A protein and the small-molecule ligand that binds it are described below.
Small molecule (SMILES): O=c1ccn([C@@H]2O[C@H](CO[P](=O)(O)O[C@H]3[C@@H](O)[C@H](n4ccc(=O)[nH]c4=O)O[C@@H]3CO[P](=O)(O)O[C@H]3[C@@H](O)[C@H](n4ccc(=O)[nH]c4=O)O[C@@H]3CO[P](=O)(O)O[C@H]3[C@@H](O)[C@H](n4ccc(=O)[nH]c4=O)O[C@@H]3CO[P](=O)(O)O[C@H]3[C@@H](O)[C@H](n4ccc(=O)[nH]c4=O)O[C@@H]3CO[P](=O)(O)O[C@H]3[C@@H](O)[C@H](n4ccc(=O)[nH]c4=O)O[C@@H]3COP(=O)=O)[C@@H](O)[C@H]2O)c(=O)[nH]1

Sequence of chain 1.A:
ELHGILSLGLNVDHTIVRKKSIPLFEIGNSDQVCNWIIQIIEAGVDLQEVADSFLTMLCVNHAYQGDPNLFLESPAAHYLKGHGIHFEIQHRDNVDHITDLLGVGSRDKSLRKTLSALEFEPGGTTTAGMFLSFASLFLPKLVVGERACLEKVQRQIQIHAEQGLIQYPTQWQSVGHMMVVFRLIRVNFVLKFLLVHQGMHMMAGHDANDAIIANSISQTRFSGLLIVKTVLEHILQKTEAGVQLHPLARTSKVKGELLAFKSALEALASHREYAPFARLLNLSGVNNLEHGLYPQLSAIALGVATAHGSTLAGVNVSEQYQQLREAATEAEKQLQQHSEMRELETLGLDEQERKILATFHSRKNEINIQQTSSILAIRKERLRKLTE

Binding-site contacts:
Ligand atom N1 contacts residue ASN335 of chain 1.A at 3.8 Å.
Ligand atom OP1 contacts residue HIS310 of chain 1.A at 3.0 Å (h-bond).
Ligand atom O4 contacts residue LYS171 of chain 1.A at 3.5 Å (salt-bridge).
Ligand atom C6 contacts residue ASN335 of chain 1.A at 3.5 Å.
Ligand atom O2' contacts residue THR330 of chain 1.A at 2.9 Å (h-bond).
Ligand atom C2' contacts residue THR330 of chain 1.A at 3.6 Å.
Ligand atom O4 contacts residue VAL336 of chain 1.A at 3.8 Å.
Ligand atom C1' contacts residue VAL162 of chain 1.A at 3.8 Å (hydrophobic).
Ligand atom O4 contacts residue LEU245 of chain 1.A at 3.7 Å.
Ligand atom O4' contacts residue VAL334 of chain 1.A at 3.3 Å.
Ligand atom O4' contacts residue THR330 of chain 1.A at 3.7 Å.
Ligand atom OP1 contacts residue LEU245 of chain 1.A at 3.1 Å.
Ligand atom C4 contacts residue LYS171 of chain 1.A at 3.7 Å.
Ligand atom C5 contacts residue ASN335 of chain 1.A at 3.5 Å.
Ligand atom O3' contacts residue GLY243 of chain 1.A at 3.6 Å.
Ligand atom N1 contacts residue VAL334 of chain 1.A at 3.7 Å.
Ligand atom O4' contacts residue GLY333 of chain 1.A at 3.7 Å.
Ligand atom OP2 contacts residue LYS160 of chain 1.A at 3.0 Å (salt-bridge).
Ligand atom O2' contacts residue ARG298 of chain 1.A at 3.6 Å.
Ligand atom OP1 contacts residue LYS160 of chain 1.A at 3.1 Å.
Ligand atom OP2 contacts residue VAL163 of chain 1.A at 3.9 Å.
Ligand atom O4 contacts residue GLN238 of chain 1.A at 3.6 Å.
Ligand atom OP1 contacts residue GLU309 of chain 1.A at 3.2 Å.
Ligand atom C4' contacts residue GLY333 of chain 1.A at 3.6 Å.
Ligand atom C5 contacts residue LYS171 of chain 1.A at 3.6 Å.
Ligand atom O2 contacts residue THR330 of chain 1.A at 3.3 Å (h-bond).
Ligand atom C2' contacts residue ASN335 of chain 1.A at 3.8 Å.
Ligand atom C1' contacts residue THR330 of chain 1.A at 3.4 Å.
Ligand atom O2' contacts residue ASN335 of chain 1.A at 3.4 Å (h-bond).
Ligand atom N3 contacts residue GLN238 of chain 1.A at 3.8 Å.
Ligand atom OP2 contacts residue HIS310 of chain 1.A at 3.6 Å.
Ligand atom C6 contacts residue VAL334 of chain 1.A at 3.7 Å (hydrophobic).
Ligand atom O4 contacts residue LYS248 of chain 1.A at 3.7 Å.
Ligand atom C5 contacts residue VAL163 of chain 1.A at 3.8 Å (hydrophobic).
Ligand atom C1' contacts residue VAL334 of chain 1.A at 3.7 Å (hydrophobic).
Ligand atom C6 contacts residue VAL163 of chain 1.A at 3.6 Å (hydrophobic).
Ligand atom O4 contacts residue SER337 of chain 1.A at 3.8 Å.
Ligand atom O2' contacts residue VAL162 of chain 1.A at 3.3 Å (h-bond).
Ligand atom OP1 contacts residue GLY243 of chain 1.A at 3.7 Å.
Ligand atom O2 contacts residue LEU331 of chain 1.A at 3.6 Å (h-bond).